Sequence of chain 1.A:
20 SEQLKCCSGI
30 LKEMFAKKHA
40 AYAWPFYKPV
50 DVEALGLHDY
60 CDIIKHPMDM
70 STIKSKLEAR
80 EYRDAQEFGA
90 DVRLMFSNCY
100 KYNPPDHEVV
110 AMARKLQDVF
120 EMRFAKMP

This protein binds this small molecule.
Small molecule (SMILES): Cc1cc([C@H](C(=O)N2C[C@H](O)C[C@H]2C(=O)N[C@@H](CC(=O)NCCOCCOCCOCCNC(=O)C[C@@H]2N=C(c3ccc(Cl)cc3)c3c(sc(C)c3C)-n3c(C)nnc32)c2ccc(-c3scnc3C)cc2)C(C)C)on1

Binding-site contacts:
Ligand atom C48 contacts residue ARG56 of chain 1.D at 3.5 Å.
Ligand atom C6 contacts residue HIS64 of chain 1.D at 3.5 Å.
Ligand atom C49 contacts residue PRO48 of chain 1.D at 3.2 Å (hydrophobic).
Ligand atom C6 contacts residue SER60 of chain 1.D at 3.4 Å.
Ligand atom C30 contacts residue HIS59 of chain 1.D at 3.3 Å.
Ligand atom C52 contacts residue TYR61 of chain 1.D at 3.3 Å (hydrophobic).
Ligand atom N8 contacts residue ARG56 of chain 1.D at 3.5 Å.
Ligand atom O2 contacts residue TYR47 of chain 1.D at 2.5 Å (h-bond).
Ligand atom N contacts residue TYR47 of chain 1.D at 3.3 Å (h-bond).
Ligand atom N7 contacts residue ASN102 of chain 1.A at 2.9 Å (h-bond).
Ligand atom O1 contacts residue TYR61 of chain 1.D at 3.6 Å.
Ligand atom C7 contacts residue TRP66 of chain 1.D at 3.5 Å (hydrophobic).
Ligand atom C7 contacts residue TYR47 of chain 1.D at 3.5 Å (hydrophobic).
Ligand atom C50 contacts residue TYR61 of chain 1.D at 3.5 Å (hydrophobic).
Ligand atom C5 contacts residue TYR47 of chain 1.D at 3.0 Å (hydrophobic).
Ligand atom O1 contacts residue HIS64 of chain 1.D at 2.5 Å (h-bond).
Ligand atom S1 contacts residue ILE58 of chain 1.D at 3.5 Å.
Ligand atom C44 contacts residue ILE58 of chain 1.D at 3.3 Å (hydrophobic).
Ligand atom C8 contacts residue TYR47 of chain 1.D at 3.6 Å (hydrophobic).
Ligand atom O3 contacts residue HIS59 of chain 1.D at 3.4 Å (h-bond).
Ligand atom C9 contacts residue TYR47 of chain 1.D at 3.4 Å (hydrophobic).
Ligand atom C53 contacts residue TYR61 of chain 1.D at 3.3 Å (hydrophobic).
Ligand atom O5 contacts residue HIS106 of chain 1.A at 3.4 Å (h-bond).
Ligand atom C8 contacts residue HIS59 of chain 1.D at 3.4 Å.
Ligand atom C47 contacts residue ARG56 of chain 1.D at 3.3 Å.
Ligand atom C32 contacts residue PHE45 of chain 1.A at 3.6 Å (hydrophobic).
Ligand atom N6 contacts residue ASN102 of chain 1.A at 3.5 Å (h-bond).
Ligand atom C51 contacts residue TYR61 of chain 1.D at 3.1 Å (hydrophobic).
Ligand atom O8 contacts residue HIS64 of chain 1.D at 3.5 Å.
Ligand atom O6 contacts residue HIS106 of chain 1.A at 3.0 Å (h-bond).
Ligand atom O8 contacts residue PHE40 of chain 1.D at 3.5 Å.
Ligand atom C39 contacts residue VAL108 of chain 1.A at 3.5 Å (hydrophobic).
Ligand atom N1 contacts residue HIS59 of chain 1.D at 3.0 Å (h-bond).
Ligand atom C5 contacts residue TRP37 of chain 1.D at 3.4 Å (hydrophobic).
Ligand atom C22 contacts residue ASN102 of chain 1.A at 3.5 Å.
Ligand atom S contacts residue PRO44 of chain 1.A at 3.3 Å (h-bond).
Ligand atom C35 contacts residue HIS106 of chain 1.A at 3.6 Å.
Ligand atom O3 contacts residue TYR61 of chain 1.D at 3.4 Å (h-bond).
Ligand atom O1 contacts residue SER60 of chain 1.D at 2.6 Å (h-bond).
Ligand atom O contacts residue TYR61 of chain 1.D at 3.4 Å.

Sequence of chain 1.D:
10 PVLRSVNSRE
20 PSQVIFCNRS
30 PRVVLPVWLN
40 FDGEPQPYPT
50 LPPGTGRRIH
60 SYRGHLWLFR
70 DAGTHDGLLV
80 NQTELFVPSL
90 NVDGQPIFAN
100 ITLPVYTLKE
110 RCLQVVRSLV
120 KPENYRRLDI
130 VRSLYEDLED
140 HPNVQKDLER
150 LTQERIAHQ